Sequence of chain 1.B:
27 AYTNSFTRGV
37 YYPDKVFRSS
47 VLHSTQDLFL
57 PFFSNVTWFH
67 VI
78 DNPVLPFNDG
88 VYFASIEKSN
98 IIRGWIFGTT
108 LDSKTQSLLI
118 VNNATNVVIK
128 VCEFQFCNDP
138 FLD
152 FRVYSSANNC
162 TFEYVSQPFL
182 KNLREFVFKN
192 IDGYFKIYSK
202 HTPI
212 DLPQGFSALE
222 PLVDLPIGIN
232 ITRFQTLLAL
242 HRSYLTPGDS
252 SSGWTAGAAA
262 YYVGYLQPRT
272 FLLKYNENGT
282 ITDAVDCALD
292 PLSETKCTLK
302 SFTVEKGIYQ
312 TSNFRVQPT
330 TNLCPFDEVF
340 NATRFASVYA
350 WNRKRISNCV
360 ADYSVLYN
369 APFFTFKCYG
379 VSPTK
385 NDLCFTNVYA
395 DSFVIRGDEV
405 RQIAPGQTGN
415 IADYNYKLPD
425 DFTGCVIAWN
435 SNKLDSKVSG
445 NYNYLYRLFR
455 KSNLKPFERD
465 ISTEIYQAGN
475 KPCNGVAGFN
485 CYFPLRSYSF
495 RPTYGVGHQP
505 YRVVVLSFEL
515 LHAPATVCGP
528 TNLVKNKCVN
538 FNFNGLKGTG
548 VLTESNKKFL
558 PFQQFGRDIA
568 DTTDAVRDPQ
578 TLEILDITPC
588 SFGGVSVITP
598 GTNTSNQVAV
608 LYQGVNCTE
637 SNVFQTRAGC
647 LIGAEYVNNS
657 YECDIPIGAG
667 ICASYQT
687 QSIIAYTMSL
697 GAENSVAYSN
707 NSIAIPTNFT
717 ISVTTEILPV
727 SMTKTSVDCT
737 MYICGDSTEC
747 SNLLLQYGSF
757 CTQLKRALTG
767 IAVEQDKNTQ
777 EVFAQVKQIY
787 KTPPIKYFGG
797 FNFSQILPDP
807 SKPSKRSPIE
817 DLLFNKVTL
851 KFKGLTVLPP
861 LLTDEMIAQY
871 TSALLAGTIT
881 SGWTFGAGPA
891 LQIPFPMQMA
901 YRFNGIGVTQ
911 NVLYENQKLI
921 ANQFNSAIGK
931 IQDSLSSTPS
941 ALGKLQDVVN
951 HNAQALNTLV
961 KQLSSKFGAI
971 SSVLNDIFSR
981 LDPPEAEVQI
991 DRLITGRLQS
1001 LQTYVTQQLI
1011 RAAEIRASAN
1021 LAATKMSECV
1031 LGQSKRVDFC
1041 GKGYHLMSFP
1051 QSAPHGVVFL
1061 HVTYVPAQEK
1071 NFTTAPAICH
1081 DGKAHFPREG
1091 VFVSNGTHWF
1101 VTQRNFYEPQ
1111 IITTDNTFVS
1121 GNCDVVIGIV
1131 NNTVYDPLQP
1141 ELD

A small-molecule ligand and the protein it binds are described below.
Small molecule (SMILES): CC(=O)N[C@@H]1[C@@H](O)[C@H](O)[C@@H](CO)O[C@H]1O

Binding-site contacts:
Ligand atom C3 contacts residue ASN1071 of chain 1.B at 3.8 Å.
Ligand atom O6 contacts residue ASN1071 of chain 1.B at 4.4 Å.
Ligand atom O7 contacts residue LYS1070 of chain 1.B at 4.4 Å.
Ligand atom N2 contacts residue ASN1071 of chain 1.B at 3.0 Å (h-bond).
Ligand atom C4 contacts residue ASN1071 of chain 1.B at 4.2 Å.
Ligand atom C2 contacts residue ASN1071 of chain 1.B at 2.6 Å.
Ligand atom C7 contacts residue GLU1069 of chain 1.B at 4.4 Å.
Ligand atom C5 contacts residue ASN1071 of chain 1.B at 3.6 Å.
Ligand atom C8 contacts residue GLU1069 of chain 1.B at 3.9 Å.
Ligand atom O7 contacts residue GLU1069 of chain 1.B at 4.3 Å.
Ligand atom O7 contacts residue ASN1071 of chain 1.B at 3.6 Å (h-bond).
Ligand atom C1 contacts residue ASN1071 of chain 1.B at 1.4 Å.
Ligand atom O5 contacts residue ASN1071 of chain 1.B at 2.2 Å (h-bond).
Ligand atom C6 contacts residue ALA703 of chain 1.B at 4.5 Å (hydrophobic).
Ligand atom C5 contacts residue ALA703 of chain 1.B at 4.2 Å (hydrophobic).
Ligand atom C7 contacts residue ASN1071 of chain 1.B at 3.7 Å.
Ligand atom O6 contacts residue ALA703 of chain 1.B at 4.5 Å.